Binding-site contacts:
Ligand atom O1B contacts residue GLY56 of chain 1.C at 3.6 Å (h-bond).
Ligand atom O1B contacts residue LYS59 of chain 1.C at 2.9 Å (salt-bridge).
Ligand atom N1 contacts residue TYR28 of chain 1.C at 3.5 Å (h-bond).
Ligand atom O2' contacts residue VAL16 of chain 1.C at 3.3 Å (h-bond).
Ligand atom O2B contacts residue LYS59 of chain 1.C at 3.4 Å (salt-bridge).
Ligand atom O3G contacts residue LYS59 of chain 1.C at 2.6 Å (salt-bridge).
Ligand atom PG contacts residue MG1 of chain 1.Q at 3.5 Å.
Ligand atom O4' contacts residue ARG206 of chain 1.C at 3.6 Å.
Ligand atom O3' contacts residue ARG20 of chain 1.C at 3.2 Å.
Ligand atom O2G contacts residue ARG183 of chain 1.D at 3.5 Å (salt-bridge).
Ligand atom O1A contacts residue GLY58 of chain 1.C at 3.5 Å.
Ligand atom O2B contacts residue MG1 of chain 1.Q at 2.5 Å.
Ligand atom N7 contacts residue GLY58 of chain 1.C at 3.1 Å (h-bond).
Ligand atom O1B contacts residue THR57 of chain 1.C at 3.1 Å (h-bond).
Ligand atom O1A contacts residue SER61 of chain 1.C at 2.9 Å (h-bond).
Ligand atom O2' contacts residue TYR19 of chain 1.C at 3.3 Å (h-bond).
Ligand atom O3B contacts residue ARG206 of chain 1.C at 3.2 Å (salt-bridge).
Ligand atom C5' contacts residue ARG206 of chain 1.C at 3.4 Å.
Ligand atom S1G contacts residue ARG154 of chain 1.D at 3.5 Å (salt-bridge).
Ligand atom O3G contacts residue ASN148 of chain 1.C at 3.0 Å (h-bond).
Ligand atom O3B contacts residue GLY56 of chain 1.C at 3.5 Å (h-bond).
Ligand atom N7 contacts residue THR57 of chain 1.C at 3.1 Å.
Ligand atom O3A contacts residue GLY58 of chain 1.C at 3.3 Å (h-bond).
Ligand atom O2B contacts residue THR60 of chain 1.C at 2.9 Å (h-bond).
Ligand atom S1G contacts residue PRO55 of chain 1.C at 3.6 Å.
Ligand atom N6 contacts residue TYR28 of chain 1.C at 2.8 Å (h-bond).
Ligand atom N6 contacts residue THR57 of chain 1.C at 3.3 Å (h-bond).
Ligand atom O1A contacts residue ARG20 of chain 1.C at 3.6 Å (salt-bridge).
Ligand atom O2A contacts residue ARG206 of chain 1.C at 2.9 Å (salt-bridge).
Ligand atom O2G contacts residue ARG154 of chain 1.D at 3.0 Å (salt-bridge).
Ligand atom PB contacts residue MG1 of chain 1.Q at 3.5 Å.
Ligand atom O3' contacts residue VAL16 of chain 1.C at 2.6 Å (h-bond).
Ligand atom O2A contacts residue ARG20 of chain 1.C at 3.5 Å (salt-bridge).
Ligand atom O1B contacts residue GLY58 of chain 1.C at 3.4 Å (h-bond).
Ligand atom N6 contacts residue VAL27 of chain 1.C at 3.5 Å.
Ligand atom O1A contacts residue THR60 of chain 1.C at 3.4 Å (h-bond).
Ligand atom S1G contacts residue ARG183 of chain 1.D at 3.2 Å (salt-bridge).
Ligand atom O3B contacts residue MG1 of chain 1.Q at 3.3 Å.
Ligand atom O2G contacts residue MG1 of chain 1.Q at 2.5 Å.
Ligand atom C2 contacts residue MET205 of chain 1.C at 3.5 Å (hydrophobic).

Sequence of chain 1.D:
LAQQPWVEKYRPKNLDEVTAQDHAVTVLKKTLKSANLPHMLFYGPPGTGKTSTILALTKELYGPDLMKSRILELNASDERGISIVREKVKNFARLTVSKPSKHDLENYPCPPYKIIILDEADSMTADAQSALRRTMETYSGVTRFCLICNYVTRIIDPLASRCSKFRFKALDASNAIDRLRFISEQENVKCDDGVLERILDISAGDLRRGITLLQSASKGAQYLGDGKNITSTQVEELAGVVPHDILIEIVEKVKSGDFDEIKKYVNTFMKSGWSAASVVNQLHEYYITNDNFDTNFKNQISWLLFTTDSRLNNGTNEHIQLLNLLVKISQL

Sequence of chain 1.C:
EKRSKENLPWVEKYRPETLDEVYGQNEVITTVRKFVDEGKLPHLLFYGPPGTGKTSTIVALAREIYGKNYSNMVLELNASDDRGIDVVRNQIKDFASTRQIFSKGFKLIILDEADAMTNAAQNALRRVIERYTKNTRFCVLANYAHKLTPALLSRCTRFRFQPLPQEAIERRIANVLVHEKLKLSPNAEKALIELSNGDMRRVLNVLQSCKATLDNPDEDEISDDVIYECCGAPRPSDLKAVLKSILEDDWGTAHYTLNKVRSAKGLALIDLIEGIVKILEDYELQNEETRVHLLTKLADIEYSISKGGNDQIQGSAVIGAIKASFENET

This protein binds this small molecule.
Small molecule (SMILES): Nc1ncnc2c1ncn2[C@@H]1O[C@H](COP(=O)(O)OP(=O)(O)OP(O)(O)=S)[C@@H](O)[C@H]1O